Sequence of chain 1.B:
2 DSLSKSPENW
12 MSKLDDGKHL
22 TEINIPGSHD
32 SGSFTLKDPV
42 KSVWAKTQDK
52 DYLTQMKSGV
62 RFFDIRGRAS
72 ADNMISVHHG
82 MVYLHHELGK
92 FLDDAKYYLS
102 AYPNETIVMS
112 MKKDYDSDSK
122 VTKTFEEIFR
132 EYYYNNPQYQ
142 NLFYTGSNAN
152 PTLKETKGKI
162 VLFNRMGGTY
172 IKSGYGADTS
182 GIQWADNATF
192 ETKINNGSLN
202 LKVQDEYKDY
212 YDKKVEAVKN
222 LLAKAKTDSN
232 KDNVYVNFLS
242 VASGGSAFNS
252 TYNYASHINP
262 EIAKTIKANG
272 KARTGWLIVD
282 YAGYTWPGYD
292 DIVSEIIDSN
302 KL

Binding-site contacts:
Ligand atom C4 contacts residue TYR208 of chain 1.B at 4.1 Å (hydrophobic).
Ligand atom C3 contacts residue ARG67 of chain 1.B at 3.8 Å.
Ligand atom O1 contacts residue ARG67 of chain 1.B at 4.3 Å.
Ligand atom O3 contacts residue ARG67 of chain 1.B at 2.8 Å (salt-bridge).
Ligand atom O1 contacts residue ASP206 of chain 1.B at 2.3 Å (salt-bridge).
Ligand atom O6 contacts residue ARG166 of chain 1.B at 3.9 Å.
Ligand atom C1 contacts residue ARG67 of chain 1.B at 3.5 Å.
Ligand atom C3 contacts residue ASP31 of chain 1.B at 4.4 Å.
Ligand atom C1 contacts residue HIS30 of chain 1.B at 4.4 Å.
Ligand atom C1 contacts residue ASP206 of chain 1.B at 3.6 Å.
Ligand atom O3 contacts residue ASP31 of chain 1.B at 3.5 Å (salt-bridge).
Ligand atom C1 contacts residue LYS113 of chain 1.B at 3.8 Å.
Ligand atom C5 contacts residue ARG67 of chain 1.B at 4.1 Å.
Ligand atom C6 contacts residue ASP206 of chain 1.B at 4.2 Å.
Ligand atom C1 contacts residue ARG166 of chain 1.B at 4.5 Å.
Ligand atom O5 contacts residue LYS113 of chain 1.B at 4.0 Å.
Ligand atom C5 contacts residue LYS113 of chain 1.B at 3.6 Å.
Ligand atom O1 contacts residue ARG166 of chain 1.B at 4.0 Å.
Ligand atom O2 contacts residue ARG67 of chain 1.B at 3.3 Å (salt-bridge).
Ligand atom O5 contacts residue TYR208 of chain 1.B at 4.0 Å.
Ligand atom C3 contacts residue HIS30 of chain 1.B at 3.2 Å.
Ligand atom O2 contacts residue PHE239 of chain 1.B at 3.9 Å.
Ligand atom O2 contacts residue SER241 of chain 1.B at 4.1 Å.
Ligand atom O3 contacts residue HIS30 of chain 1.B at 3.0 Å (h-bond).
Ligand atom C2 contacts residue ASP206 of chain 1.B at 4.0 Å.
Ligand atom C2 contacts residue TYR208 of chain 1.B at 4.1 Å (hydrophobic).
Ligand atom O2 contacts residue HIS30 of chain 1.B at 2.2 Å (h-bond).
Ligand atom C2 contacts residue HIS30 of chain 1.B at 3.2 Å.
Ligand atom C2 contacts residue ARG67 of chain 1.B at 3.7 Å.
Ligand atom O6 contacts residue ASP206 of chain 1.B at 4.2 Å.
Ligand atom O2 contacts residue ASP206 of chain 1.B at 4.2 Å.
Ligand atom O6 contacts residue LYS113 of chain 1.B at 2.3 Å (salt-bridge).
Ligand atom O1 contacts residue LYS113 of chain 1.B at 4.4 Å.
Ligand atom C6 contacts residue TYR208 of chain 1.B at 4.0 Å (hydrophobic).
Ligand atom C6 contacts residue LYS113 of chain 1.B at 3.4 Å.

A protein and the small-molecule ligand that binds it are described below.
Small molecule (SMILES): OC1C(O)C(O)C(O)C(O)C1O